Sequence of chain 3.A:
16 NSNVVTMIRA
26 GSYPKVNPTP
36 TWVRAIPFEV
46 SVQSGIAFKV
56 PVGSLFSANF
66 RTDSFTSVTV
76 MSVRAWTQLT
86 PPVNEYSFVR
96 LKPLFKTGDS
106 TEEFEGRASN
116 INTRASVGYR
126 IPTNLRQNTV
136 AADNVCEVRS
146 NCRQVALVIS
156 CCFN

Sequence of chain 1.A:
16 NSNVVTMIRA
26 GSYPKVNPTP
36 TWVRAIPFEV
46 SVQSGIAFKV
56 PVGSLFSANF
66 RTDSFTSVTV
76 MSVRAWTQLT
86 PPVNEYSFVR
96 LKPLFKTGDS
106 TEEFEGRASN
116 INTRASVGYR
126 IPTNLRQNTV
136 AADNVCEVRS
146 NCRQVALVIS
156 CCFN

This small molecule binds to this protein.
Small molecule (SMILES): CO[P](=O)(O)O[C@H]1[C@@H](O)[C@H](n2ccc(=O)[nH]c2=O)O[C@@H]1COP(=O)(O)O

Binding-site contacts:
Ligand atom C1' contacts residue ARG125 of chain 3.A at 4.2 Å.
Ligand atom O2 contacts residue ASN16 of chain 1.A at 2.5 Å (h-bond).
Ligand atom C6 contacts residue ARG125 of chain 3.A at 3.5 Å.
Ligand atom O4 contacts residue THR21 of chain 1.A at 3.9 Å.
Ligand atom C5 contacts residue ARG125 of chain 3.A at 3.5 Å.
Ligand atom OP3 contacts residue ARG125 of chain 3.A at 2.8 Å.
Ligand atom N3 contacts residue SER17 of chain 1.A at 4.3 Å.
Ligand atom OP1 contacts residue ARG125 of chain 3.A at 2.9 Å (salt-bridge).
Ligand atom C2' contacts residue ARG125 of chain 3.A at 3.6 Å.
Ligand atom C3' contacts residue ARG125 of chain 3.A at 3.3 Å.
Ligand atom C2 contacts residue ASN16 of chain 1.A at 3.0 Å.
Ligand atom O4 contacts residue ARG125 of chain 3.A at 3.8 Å.
Ligand atom C4' contacts residue ARG125 of chain 3.A at 4.4 Å.
Ligand atom C5' contacts residue ARG131 of chain 3.A at 3.2 Å.
Ligand atom O2 contacts residue ARG125 of chain 3.A at 3.9 Å.
Ligand atom C5' contacts residue MET76 of chain 3.A at 4.3 Å (hydrophobic).
Ligand atom P contacts residue ILE23 of chain 1.A at 4.4 Å.
Ligand atom C5 contacts residue THR21 of chain 1.A at 4.3 Å.
Ligand atom OP1 contacts residue ILE23 of chain 1.A at 4.0 Å.
Ligand atom OP2 contacts residue ILE23 of chain 1.A at 4.5 Å.
Ligand atom C5' contacts residue ARG125 of chain 3.A at 4.1 Å.
Ligand atom P contacts residue ARG125 of chain 3.A at 3.7 Å.
Ligand atom O3' contacts residue ARG125 of chain 3.A at 4.0 Å.
Ligand atom OP1 contacts residue ARG131 of chain 3.A at 3.4 Å (salt-bridge).
Ligand atom N1 contacts residue ARG125 of chain 3.A at 3.7 Å.
Ligand atom C4 contacts residue SER17 of chain 1.A at 4.1 Å.
Ligand atom C4 contacts residue ASN16 of chain 1.A at 4.1 Å.
Ligand atom O4 contacts residue SER17 of chain 1.A at 3.2 Å.
Ligand atom C2 contacts residue ARG125 of chain 3.A at 3.8 Å.
Ligand atom OP2 contacts residue ARG131 of chain 3.A at 3.7 Å.
Ligand atom C4 contacts residue ARG125 of chain 3.A at 3.5 Å.
Ligand atom N1 contacts residue ASN16 of chain 1.A at 4.4 Å.
Ligand atom P contacts residue ARG131 of chain 3.A at 3.5 Å.
Ligand atom N3 contacts residue ASN16 of chain 1.A at 2.9 Å (h-bond).
Ligand atom OP3 contacts residue ILE23 of chain 1.A at 4.2 Å.
Ligand atom OP2 contacts residue SER77 of chain 3.A at 4.1 Å.
Ligand atom O5' contacts residue ARG125 of chain 3.A at 3.0 Å (salt-bridge).
Ligand atom C5' contacts residue SER77 of chain 3.A at 4.4 Å.
Ligand atom N3 contacts residue ARG125 of chain 3.A at 3.6 Å (salt-bridge).
Ligand atom O5' contacts residue ARG131 of chain 3.A at 2.6 Å (salt-bridge).